A protein and the small-molecule ligand that binds it are described below.
Small molecule (SMILES): CNc1nc(N)[nH]c(=O)c1[N+](=O)[O-]

Sequence of chain 2.B:
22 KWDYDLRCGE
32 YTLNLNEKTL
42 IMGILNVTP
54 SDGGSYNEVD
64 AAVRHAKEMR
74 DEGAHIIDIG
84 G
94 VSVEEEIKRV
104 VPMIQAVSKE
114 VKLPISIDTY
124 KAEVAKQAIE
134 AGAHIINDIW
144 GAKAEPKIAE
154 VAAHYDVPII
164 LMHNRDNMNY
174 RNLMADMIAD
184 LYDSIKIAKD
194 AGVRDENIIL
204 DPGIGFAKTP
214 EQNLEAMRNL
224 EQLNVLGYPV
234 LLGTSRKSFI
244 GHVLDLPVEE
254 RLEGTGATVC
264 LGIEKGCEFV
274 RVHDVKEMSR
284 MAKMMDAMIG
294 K

Binding-site contacts:
Ligand atom N1 contacts residue ILE142 of chain 2.B at 4.0 Å.
Ligand atom O3 contacts residue ARG274 of chain 2.B at 3.2 Å (salt-bridge).
Ligand atom C4 contacts residue ASN140 of chain 2.B at 3.6 Å.
Ligand atom O3 contacts residue PHE209 of chain 2.B at 3.8 Å.
Ligand atom O2 contacts residue LYS240 of chain 2.B at 2.2 Å (salt-bridge).
Ligand atom C4 contacts residue ARG274 of chain 2.B at 3.9 Å.
Ligand atom N1 contacts residue ARG274 of chain 2.B at 3.6 Å.
Ligand atom C1 contacts residue ARG274 of chain 2.B at 3.5 Å.
Ligand atom N2 contacts residue ILE142 of chain 2.B at 3.8 Å.
Ligand atom C2 contacts residue PHE209 of chain 2.B at 4.0 Å (hydrophobic).
Ligand atom C4 contacts residue MET165 of chain 2.B at 3.8 Å (hydrophobic).
Ligand atom O3 contacts residue SO41 of chain 2.I at 3.6 Å (h-bond).
Ligand atom N5 contacts residue ILE163 of chain 2.B at 3.9 Å.
Ligand atom N3 contacts residue ARG274 of chain 2.B at 3.3 Å (salt-bridge).
Ligand atom N5 contacts residue ASP204 of chain 2.B at 2.8 Å (salt-bridge).
Ligand atom C4 contacts residue ASP204 of chain 2.B at 3.1 Å.
Ligand atom C1 contacts residue ILE142 of chain 2.B at 4.0 Å (hydrophobic).
Ligand atom C2 contacts residue ARG274 of chain 2.B at 3.5 Å.
Ligand atom N1 contacts residue ASN140 of chain 2.B at 3.2 Å (h-bond).
Ligand atom N5 contacts residue ASN140 of chain 2.B at 2.7 Å (h-bond).
Ligand atom C5 contacts residue ARG274 of chain 2.B at 3.6 Å.
Ligand atom N3 contacts residue LYS240 of chain 2.B at 3.3 Å (salt-bridge).
Ligand atom C3 contacts residue MET165 of chain 2.B at 3.7 Å (hydrophobic).
Ligand atom N4 contacts residue ASP204 of chain 2.B at 2.7 Å (salt-bridge).
Ligand atom O2 contacts residue ARG274 of chain 2.B at 3.8 Å.
Ligand atom O1 contacts residue GLY236 of chain 2.B at 3.2 Å (h-bond).
Ligand atom C5 contacts residue ASP121 of chain 2.B at 3.3 Å.
Ligand atom O2 contacts residue PHE209 of chain 2.B at 3.4 Å.
Ligand atom C2 contacts residue LYS240 of chain 2.B at 3.9 Å.
Ligand atom C3 contacts residue LYS240 of chain 2.B at 3.6 Å.
Ligand atom N3 contacts residue PHE209 of chain 2.B at 3.6 Å.
Ligand atom C5 contacts residue ASN140 of chain 2.B at 3.5 Å.
Ligand atom C5 contacts residue ASP81 of chain 2.B at 4.0 Å.
Ligand atom C3 contacts residue ASP204 of chain 2.B at 3.9 Å.
Ligand atom C5 contacts residue ILE142 of chain 2.B at 3.6 Å (hydrophobic).
Ligand atom O1 contacts residue PHE209 of chain 2.B at 4.0 Å.
Ligand atom N4 contacts residue MET165 of chain 2.B at 3.5 Å (h-bond).
Ligand atom N5 contacts residue LEU234 of chain 2.B at 3.7 Å.
Ligand atom N2 contacts residue ARG274 of chain 2.B at 3.2 Å.
Ligand atom O1 contacts residue LYS240 of chain 2.B at 2.6 Å (salt-bridge).